A protein and the small-molecule ligand that binds it are described below.
Small molecule (SMILES): CC(=O)N[C@@H]1[C@@H](O)[C@H](O)[C@@H](CO)O[C@H]1O

Binding-site contacts:
Ligand atom N2 contacts residue ASN165 of chain 1.C at 2.9 Å (h-bond).
Ligand atom C7 contacts residue ASN165 of chain 1.C at 4.0 Å.
Ligand atom C4 contacts residue ASN165 of chain 1.C at 4.2 Å.
Ligand atom C2 contacts residue ASN165 of chain 1.C at 2.5 Å.
Ligand atom C6 contacts residue ASN165 of chain 1.C at 4.4 Å.
Ligand atom C1 contacts residue ASN165 of chain 1.C at 1.4 Å.
Ligand atom O5 contacts residue ASN165 of chain 1.C at 2.4 Å (h-bond).
Ligand atom C5 contacts residue ASN165 of chain 1.C at 3.7 Å.
Ligand atom C3 contacts residue ASN165 of chain 1.C at 3.8 Å.

Sequence of chain 1.C:
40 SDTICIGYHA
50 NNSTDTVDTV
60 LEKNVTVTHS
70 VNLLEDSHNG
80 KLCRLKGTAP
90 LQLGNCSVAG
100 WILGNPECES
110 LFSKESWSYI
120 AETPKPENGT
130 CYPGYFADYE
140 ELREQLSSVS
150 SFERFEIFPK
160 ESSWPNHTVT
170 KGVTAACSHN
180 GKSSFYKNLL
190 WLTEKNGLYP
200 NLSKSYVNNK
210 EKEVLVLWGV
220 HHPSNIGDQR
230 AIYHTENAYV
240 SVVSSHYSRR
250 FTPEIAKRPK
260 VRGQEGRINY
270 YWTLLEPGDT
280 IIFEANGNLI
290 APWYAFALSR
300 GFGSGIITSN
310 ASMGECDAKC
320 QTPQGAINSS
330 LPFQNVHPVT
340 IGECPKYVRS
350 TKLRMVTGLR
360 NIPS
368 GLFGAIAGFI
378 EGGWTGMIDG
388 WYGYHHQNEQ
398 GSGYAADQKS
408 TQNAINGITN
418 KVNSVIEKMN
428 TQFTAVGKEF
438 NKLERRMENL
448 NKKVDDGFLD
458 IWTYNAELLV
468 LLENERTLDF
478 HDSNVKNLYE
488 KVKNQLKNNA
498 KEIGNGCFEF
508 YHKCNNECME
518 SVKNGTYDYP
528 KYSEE